Sequence of chain 1.C:
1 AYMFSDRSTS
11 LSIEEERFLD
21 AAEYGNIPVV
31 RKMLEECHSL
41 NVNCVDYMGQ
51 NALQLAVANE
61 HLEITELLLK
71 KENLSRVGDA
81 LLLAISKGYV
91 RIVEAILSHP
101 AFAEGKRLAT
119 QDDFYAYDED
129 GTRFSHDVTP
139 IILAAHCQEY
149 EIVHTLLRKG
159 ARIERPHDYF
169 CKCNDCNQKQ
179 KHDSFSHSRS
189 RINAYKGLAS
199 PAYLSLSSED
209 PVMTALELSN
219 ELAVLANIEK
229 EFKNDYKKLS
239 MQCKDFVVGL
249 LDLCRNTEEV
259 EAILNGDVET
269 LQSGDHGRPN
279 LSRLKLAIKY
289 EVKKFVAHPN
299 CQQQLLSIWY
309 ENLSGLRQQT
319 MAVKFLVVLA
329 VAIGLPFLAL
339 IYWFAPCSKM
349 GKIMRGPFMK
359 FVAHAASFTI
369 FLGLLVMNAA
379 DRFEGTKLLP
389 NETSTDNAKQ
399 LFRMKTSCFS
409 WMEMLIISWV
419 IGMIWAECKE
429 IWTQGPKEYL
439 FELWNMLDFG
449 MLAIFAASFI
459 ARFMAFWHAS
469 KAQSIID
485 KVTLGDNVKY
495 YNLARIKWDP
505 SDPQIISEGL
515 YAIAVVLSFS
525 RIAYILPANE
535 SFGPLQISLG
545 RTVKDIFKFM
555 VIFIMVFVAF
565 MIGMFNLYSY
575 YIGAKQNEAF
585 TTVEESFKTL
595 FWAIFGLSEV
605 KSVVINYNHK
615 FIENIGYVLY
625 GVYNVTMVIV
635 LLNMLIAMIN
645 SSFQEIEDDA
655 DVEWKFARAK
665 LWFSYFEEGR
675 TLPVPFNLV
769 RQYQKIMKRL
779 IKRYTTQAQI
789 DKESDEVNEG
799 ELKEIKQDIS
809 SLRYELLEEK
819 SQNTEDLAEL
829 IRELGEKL

The protein below binds the small molecule below.
Small molecule (SMILES): CC(C)CCC[C@@H](C)[C@H]1CC[C@H]2[C@@H]3CC=C4C[C@@H](OC(=O)CCC(=O)O)CC[C@]4(C)[C@H]3CC[C@]12C

Binding-site contacts:
Ligand atom CAL contacts residue LYS614 of chain 1.D at 4.3 Å.
Ligand atom CAM contacts residue PHE615 of chain 1.D at 4.3 Å (hydrophobic).
Ligand atom CAC contacts residue ILE517 of chain 1.C at 4.2 Å (hydrophobic).
Ligand atom OAG contacts residue PHE615 of chain 1.D at 3.6 Å.
Ligand atom CBC contacts residue ASN618 of chain 1.D at 4.4 Å.
Ligand atom OAH contacts residue LYS614 of chain 1.D at 3.7 Å.
Ligand atom CAS contacts residue ILE619 of chain 1.D at 3.7 Å (hydrophobic).
Ligand atom CAY contacts residue PHE615 of chain 1.D at 4.1 Å (hydrophobic).
Ligand atom CAS contacts residue VAL622 of chain 1.D at 4.4 Å (hydrophobic).
Ligand atom CAT contacts residue PHE615 of chain 1.D at 3.9 Å (hydrophobic).
Ligand atom CBF contacts residue ILE619 of chain 1.D at 3.7 Å (hydrophobic).
Ligand atom OAH contacts residue PRO504 of chain 1.C at 4.1 Å.
Ligand atom CAM contacts residue ASN618 of chain 1.D at 4.1 Å.
Ligand atom CAR contacts residue ASN618 of chain 1.D at 3.7 Å.
Ligand atom OAF contacts residue PRO504 of chain 1.C at 4.0 Å.
Ligand atom CAA contacts residue MET444 of chain 1.C at 3.9 Å (hydrophobic).
Ligand atom OAW contacts residue ASN618 of chain 1.D at 3.8 Å.
Ligand atom CAR contacts residue LYS614 of chain 1.D at 4.4 Å.
Ligand atom CAT contacts residue ILE619 of chain 1.D at 3.8 Å (hydrophobic).
Ligand atom CAA contacts residue LEU521 of chain 1.C at 4.3 Å (hydrophobic).
Ligand atom CAT contacts residue ASN618 of chain 1.D at 4.1 Å.
Ligand atom CAU contacts residue ILE619 of chain 1.D at 4.1 Å (hydrophobic).
Ligand atom CBH contacts residue ILE619 of chain 1.D at 4.4 Å (hydrophobic).
Ligand atom CBE contacts residue ILE517 of chain 1.C at 4.2 Å (hydrophobic).
Ligand atom CAA contacts residue GLY448 of chain 1.C at 3.9 Å.
Ligand atom CAU contacts residue VAL622 of chain 1.D at 4.3 Å (hydrophobic).
Ligand atom OAG contacts residue LYS614 of chain 1.D at 4.3 Å.
Ligand atom CAX contacts residue LYS614 of chain 1.D at 4.3 Å.
Ligand atom OAH contacts residue ASN612 of chain 1.D at 4.0 Å.
Ligand atom CAR contacts residue PHE615 of chain 1.D at 3.7 Å (hydrophobic).
Ligand atom CBC contacts residue PHE615 of chain 1.D at 3.8 Å (hydrophobic).
Ligand atom CAD contacts residue ASN618 of chain 1.D at 4.4 Å.
Ligand atom CAA contacts residue LEU445 of chain 1.C at 3.8 Å (hydrophobic).
Ligand atom CAY contacts residue LYS614 of chain 1.D at 4.3 Å.
Ligand atom CAM contacts residue LYS614 of chain 1.D at 3.8 Å.
Ligand atom CAU contacts residue ILE517 of chain 1.C at 3.9 Å (hydrophobic).
Ligand atom CAB contacts residue LEU445 of chain 1.C at 4.3 Å (hydrophobic).
Ligand atom CAP contacts residue ILE452 of chain 1.C at 4.3 Å (hydrophobic).
Ligand atom CBI contacts residue ILE517 of chain 1.C at 4.4 Å (hydrophobic).
Ligand atom CAY contacts residue ASN618 of chain 1.D at 4.1 Å.

Sequence of chain 1.D:
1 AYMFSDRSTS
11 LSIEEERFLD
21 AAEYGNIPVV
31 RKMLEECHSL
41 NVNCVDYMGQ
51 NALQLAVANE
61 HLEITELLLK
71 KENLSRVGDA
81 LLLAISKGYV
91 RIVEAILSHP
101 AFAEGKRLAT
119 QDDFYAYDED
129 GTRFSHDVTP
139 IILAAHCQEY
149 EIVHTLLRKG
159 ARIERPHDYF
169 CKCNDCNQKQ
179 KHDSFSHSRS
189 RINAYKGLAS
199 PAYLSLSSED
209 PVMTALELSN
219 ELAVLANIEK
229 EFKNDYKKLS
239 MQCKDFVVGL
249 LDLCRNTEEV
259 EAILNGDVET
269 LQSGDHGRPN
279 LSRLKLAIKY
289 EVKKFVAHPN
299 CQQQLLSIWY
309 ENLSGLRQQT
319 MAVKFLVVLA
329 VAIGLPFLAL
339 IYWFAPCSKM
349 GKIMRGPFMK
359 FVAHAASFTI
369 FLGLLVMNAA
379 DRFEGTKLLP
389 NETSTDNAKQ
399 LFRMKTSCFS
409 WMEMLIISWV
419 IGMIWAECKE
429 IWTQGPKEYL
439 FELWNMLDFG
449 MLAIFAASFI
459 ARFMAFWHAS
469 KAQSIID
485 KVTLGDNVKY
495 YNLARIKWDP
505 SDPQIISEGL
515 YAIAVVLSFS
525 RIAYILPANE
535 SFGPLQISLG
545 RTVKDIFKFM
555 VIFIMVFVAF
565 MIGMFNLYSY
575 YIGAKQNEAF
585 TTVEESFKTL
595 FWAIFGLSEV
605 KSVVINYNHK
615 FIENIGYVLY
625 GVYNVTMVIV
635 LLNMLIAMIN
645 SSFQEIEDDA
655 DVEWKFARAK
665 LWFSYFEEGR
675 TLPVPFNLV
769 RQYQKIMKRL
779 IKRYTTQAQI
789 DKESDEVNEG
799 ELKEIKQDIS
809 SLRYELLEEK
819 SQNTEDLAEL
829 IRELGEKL